Binding-site contacts:
Ligand atom O2B contacts residue VAL641 of chain 1.A at 3.4 Å (h-bond).
Ligand atom O1B contacts residue SER643 of chain 1.A at 3.5 Å.
Ligand atom O3' contacts residue MET644 of chain 1.A at 3.5 Å (h-bond).
Ligand atom O2B contacts residue MET644 of chain 1.A at 3.1 Å (h-bond).
Ligand atom O3G contacts residue ASP640 of chain 1.A at 2.8 Å (salt-bridge).
Ligand atom N7 contacts residue ASN828 of chain 1.A at 3.7 Å.
Ligand atom PB contacts residue MG1 of chain 1.F at 3.4 Å.
Ligand atom PG contacts residue SER643 of chain 1.A at 3.7 Å.
Ligand atom O1B contacts residue ASN828 of chain 1.A at 3.2 Å (h-bond).
Ligand atom PA contacts residue MG1 of chain 1.F at 3.3 Å.
Ligand atom O2B contacts residue ASP877 of chain 1.A at 3.0 Å (salt-bridge).
Ligand atom O3' contacts residue ASN828 of chain 1.A at 3.6 Å.
Ligand atom O1G contacts residue LYS785 of chain 1.A at 2.6 Å (salt-bridge).
Ligand atom C5' contacts residue ASP877 of chain 1.A at 3.6 Å.
Ligand atom C8 contacts residue ASN828 of chain 1.A at 3.7 Å.
Ligand atom O3B contacts residue ARG781 of chain 1.A at 3.2 Å (salt-bridge).
Ligand atom O3A contacts residue LYS824 of chain 1.A at 3.0 Å (salt-bridge).
Ligand atom O1A contacts residue ASP640 of chain 1.A at 3.0 Å (salt-bridge).
Ligand atom C3' contacts residue ASN828 of chain 1.A at 3.6 Å.
Ligand atom O2B contacts residue MG1 of chain 1.F at 2.4 Å.
Ligand atom O3' contacts residue TYR645 of chain 1.A at 3.2 Å (h-bond).
Ligand atom PG contacts residue ARG781 of chain 1.A at 3.1 Å.
Ligand atom PG contacts residue MG1 of chain 1.F at 3.6 Å.
Ligand atom O2B contacts residue SER643 of chain 1.A at 3.4 Å (h-bond).
Ligand atom O2A contacts residue LYS824 of chain 1.A at 3.2 Å (salt-bridge).
Ligand atom O2G contacts residue ARG781 of chain 1.A at 3.1 Å (salt-bridge).
Ligand atom O3A contacts residue MG1 of chain 1.F at 3.5 Å.
Ligand atom O1G contacts residue SER643 of chain 1.A at 3.3 Å (h-bond).
Ligand atom O1A contacts residue MG1 of chain 1.F at 2.1 Å.
Ligand atom PA contacts residue LYS824 of chain 1.A at 3.7 Å.
Ligand atom O2G contacts residue LYS824 of chain 1.A at 3.1 Å (salt-bridge).
Ligand atom O1A contacts residue ASP877 of chain 1.A at 2.8 Å (salt-bridge).
Ligand atom O3B contacts residue SER643 of chain 1.A at 3.2 Å (h-bond).
Ligand atom O1G contacts residue ALA642 of chain 1.A at 3.7 Å.
Ligand atom C2' contacts residue TYR645 of chain 1.A at 3.5 Å (hydrophobic).
Ligand atom C2' contacts residue ASN828 of chain 1.A at 3.8 Å.
Ligand atom O3G contacts residue MG1 of chain 1.F at 2.2 Å.
Ligand atom O3G contacts residue VAL641 of chain 1.A at 3.3 Å (h-bond).
Ligand atom PB contacts residue SER643 of chain 1.A at 3.6 Å.
Ligand atom O1G contacts residue ARG781 of chain 1.A at 2.7 Å (salt-bridge).

Sequence of chain 1.A:
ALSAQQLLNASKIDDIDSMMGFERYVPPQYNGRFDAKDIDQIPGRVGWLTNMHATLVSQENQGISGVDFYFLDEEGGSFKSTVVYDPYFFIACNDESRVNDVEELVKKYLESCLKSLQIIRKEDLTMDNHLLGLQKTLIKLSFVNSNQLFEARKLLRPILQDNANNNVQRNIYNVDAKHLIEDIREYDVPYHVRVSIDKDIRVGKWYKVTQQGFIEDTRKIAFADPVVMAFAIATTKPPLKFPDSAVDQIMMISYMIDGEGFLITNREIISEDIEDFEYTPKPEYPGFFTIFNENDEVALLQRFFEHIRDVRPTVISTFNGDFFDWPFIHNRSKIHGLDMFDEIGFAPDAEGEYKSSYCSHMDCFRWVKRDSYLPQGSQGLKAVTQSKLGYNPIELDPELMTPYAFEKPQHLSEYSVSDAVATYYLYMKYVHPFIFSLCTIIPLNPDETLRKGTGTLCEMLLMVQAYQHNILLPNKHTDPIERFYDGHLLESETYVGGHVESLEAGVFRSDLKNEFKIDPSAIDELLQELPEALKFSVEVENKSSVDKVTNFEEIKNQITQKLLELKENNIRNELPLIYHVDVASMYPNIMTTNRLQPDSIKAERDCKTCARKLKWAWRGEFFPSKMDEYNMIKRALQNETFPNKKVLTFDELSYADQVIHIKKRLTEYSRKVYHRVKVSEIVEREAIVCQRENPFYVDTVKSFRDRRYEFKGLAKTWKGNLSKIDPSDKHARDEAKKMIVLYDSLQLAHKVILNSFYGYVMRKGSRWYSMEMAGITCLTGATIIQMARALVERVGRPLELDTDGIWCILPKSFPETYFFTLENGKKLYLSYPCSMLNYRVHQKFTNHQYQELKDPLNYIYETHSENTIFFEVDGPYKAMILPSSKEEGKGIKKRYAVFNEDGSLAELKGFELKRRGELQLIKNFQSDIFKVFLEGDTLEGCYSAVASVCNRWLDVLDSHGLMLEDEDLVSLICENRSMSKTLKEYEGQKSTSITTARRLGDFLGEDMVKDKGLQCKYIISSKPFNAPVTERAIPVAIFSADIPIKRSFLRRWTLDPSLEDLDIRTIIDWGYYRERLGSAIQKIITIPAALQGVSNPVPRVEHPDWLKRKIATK

The protein below binds the small molecule below.
Small molecule (SMILES): Nc1ncnc2c1ncn2[C@H]1C[C@H](O)[C@@H](CO[P](=O)(O)O[P](=O)(O)OP(=O)(O)O)O1